A protein and the small-molecule ligand that binds it are described below.
Small molecule (SMILES): N[C@@H](Cc1ccc(O)c(I)c1)C(=O)O

Sequence of chain 1.A:
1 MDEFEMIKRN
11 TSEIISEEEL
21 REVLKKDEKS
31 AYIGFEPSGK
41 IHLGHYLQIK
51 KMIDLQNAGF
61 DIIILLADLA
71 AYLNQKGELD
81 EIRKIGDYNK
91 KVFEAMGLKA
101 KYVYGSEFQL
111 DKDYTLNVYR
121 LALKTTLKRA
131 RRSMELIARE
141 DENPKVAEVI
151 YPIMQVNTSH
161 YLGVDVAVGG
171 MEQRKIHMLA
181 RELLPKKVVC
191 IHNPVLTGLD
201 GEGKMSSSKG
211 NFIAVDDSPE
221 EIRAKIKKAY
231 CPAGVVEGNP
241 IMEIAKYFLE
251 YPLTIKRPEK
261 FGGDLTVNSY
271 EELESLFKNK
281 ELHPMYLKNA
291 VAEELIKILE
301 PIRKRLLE

Binding-site contacts:
Ligand atom CG contacts residue GLN155 of chain 1.A at 3.7 Å.
Ligand atom IE contacts residue GLN109 of chain 1.A at 3.5 Å.
Ligand atom CH contacts residue GLY34 of chain 1.A at 3.4 Å.
Ligand atom CE contacts residue LEU65 of chain 1.A at 3.6 Å (hydrophobic).
Ligand atom OF contacts residue THR158 of chain 1.A at 2.8 Å (h-bond).
Ligand atom CC contacts residue ALA67 of chain 1.A at 3.9 Å (hydrophobic).
Ligand atom C contacts residue GLN173 of chain 1.A at 3.6 Å.
Ligand atom CF contacts residue TYR32 of chain 1.A at 3.4 Å (hydrophobic).
Ligand atom OF contacts residue GLN155 of chain 1.A at 3.5 Å.
Ligand atom CC contacts residue GLN155 of chain 1.A at 3.8 Å.
Ligand atom CD contacts residue ALA70 of chain 1.A at 3.8 Å (hydrophobic).
Ligand atom CH contacts residue GLN155 of chain 1.A at 3.8 Å.
Ligand atom N contacts residue GLN173 of chain 1.A at 2.8 Å (h-bond).
Ligand atom IE contacts residue ALA70 of chain 1.A at 4.0 Å.
Ligand atom OXT contacts residue GLU36 of chain 1.A at 3.2 Å (salt-bridge).
Ligand atom CB contacts residue GLU36 of chain 1.A at 3.9 Å.
Ligand atom CA contacts residue GLY34 of chain 1.A at 4.0 Å.
Ligand atom N contacts residue GLN155 of chain 1.A at 2.9 Å (h-bond).
Ligand atom OXT contacts residue PHE35 of chain 1.A at 3.8 Å.
Ligand atom O contacts residue ILE137 of chain 1.A at 3.9 Å.
Ligand atom O contacts residue TYR151 of chain 1.A at 3.6 Å (h-bond).
Ligand atom CB contacts residue GLY34 of chain 1.A at 3.7 Å.
Ligand atom C contacts residue TYR151 of chain 1.A at 3.6 Å (hydrophobic).
Ligand atom CG contacts residue TYR32 of chain 1.A at 3.3 Å (hydrophobic).
Ligand atom N contacts residue TYR151 of chain 1.A at 2.8 Å (h-bond).
Ligand atom IE contacts residue THR158 of chain 1.A at 3.6 Å.
Ligand atom CE contacts residue GLN155 of chain 1.A at 3.7 Å.
Ligand atom CD contacts residue GLN155 of chain 1.A at 3.7 Å.
Ligand atom CF contacts residue LEU65 of chain 1.A at 3.5 Å (hydrophobic).
Ligand atom CC contacts residue GLY34 of chain 1.A at 4.0 Å.
Ligand atom CB contacts residue TYR151 of chain 1.A at 3.5 Å (hydrophobic).
Ligand atom OF contacts residue LEU65 of chain 1.A at 3.5 Å.
Ligand atom CA contacts residue TYR151 of chain 1.A at 3.4 Å (hydrophobic).
Ligand atom OF contacts residue TYR32 of chain 1.A at 2.6 Å (h-bond).
Ligand atom CD contacts residue ALA67 of chain 1.A at 3.5 Å (hydrophobic).
Ligand atom IE contacts residue GLN155 of chain 1.A at 3.6 Å.
Ligand atom CG contacts residue GLY34 of chain 1.A at 3.7 Å.
Ligand atom CA contacts residue GLN173 of chain 1.A at 3.5 Å.
Ligand atom CF contacts residue GLN155 of chain 1.A at 3.4 Å.
Ligand atom O contacts residue GLN173 of chain 1.A at 3.0 Å (h-bond).